Binding-site contacts:
Ligand atom C3 contacts residue ASN29 of chain 2.A at 3.7 Å.
Ligand atom O4 contacts residue LYS316 of chain 2.A at 4.4 Å.
Ligand atom C2 contacts residue ASN29 of chain 2.A at 2.5 Å.
Ligand atom C7 contacts residue ASN29 of chain 2.A at 3.3 Å.
Ligand atom C4 contacts residue ASN29 of chain 2.A at 4.0 Å.
Ligand atom O5 contacts residue GLN21 of chain 2.A at 4.3 Å.
Ligand atom C5 contacts residue ASN29 of chain 2.A at 3.2 Å.
Ligand atom C1 contacts residue ASN29 of chain 2.A at 1.3 Å.
Ligand atom C7 contacts residue LYS28 of chain 2.A at 4.2 Å.
Ligand atom C6 contacts residue ASN29 of chain 2.A at 4.2 Å.
Ligand atom O5 contacts residue ASN29 of chain 2.A at 1.8 Å (h-bond).
Ligand atom C8 contacts residue LYS28 of chain 2.A at 3.7 Å.
Ligand atom C8 contacts residue ASN29 of chain 2.A at 4.4 Å.
Ligand atom O7 contacts residue ASN29 of chain 2.A at 3.0 Å (h-bond).
Ligand atom N2 contacts residue LYS28 of chain 2.A at 4.3 Å.
Ligand atom N2 contacts residue ASN29 of chain 2.A at 3.1 Å (h-bond).
Ligand atom O7 contacts residue LYS28 of chain 2.A at 4.5 Å.

Sequence of chain 2.A:
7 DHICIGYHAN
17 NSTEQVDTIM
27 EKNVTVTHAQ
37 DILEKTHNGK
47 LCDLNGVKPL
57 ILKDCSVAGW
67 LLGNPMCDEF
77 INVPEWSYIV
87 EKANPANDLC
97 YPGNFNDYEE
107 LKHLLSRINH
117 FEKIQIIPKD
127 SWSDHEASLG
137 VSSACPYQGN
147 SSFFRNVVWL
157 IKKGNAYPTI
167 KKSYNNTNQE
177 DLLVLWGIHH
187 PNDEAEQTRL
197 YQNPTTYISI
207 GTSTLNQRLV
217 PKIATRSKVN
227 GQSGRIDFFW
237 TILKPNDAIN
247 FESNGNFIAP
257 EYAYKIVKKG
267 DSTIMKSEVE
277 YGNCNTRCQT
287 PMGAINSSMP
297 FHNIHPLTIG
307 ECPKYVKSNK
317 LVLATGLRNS

The small molecule below binds the protein below.
Small molecule (SMILES): CC(=O)N[C@@H]1[C@@H](O)[C@H](O)[C@@H](CO)O[C@H]1O